Sequence of chain 2.A:
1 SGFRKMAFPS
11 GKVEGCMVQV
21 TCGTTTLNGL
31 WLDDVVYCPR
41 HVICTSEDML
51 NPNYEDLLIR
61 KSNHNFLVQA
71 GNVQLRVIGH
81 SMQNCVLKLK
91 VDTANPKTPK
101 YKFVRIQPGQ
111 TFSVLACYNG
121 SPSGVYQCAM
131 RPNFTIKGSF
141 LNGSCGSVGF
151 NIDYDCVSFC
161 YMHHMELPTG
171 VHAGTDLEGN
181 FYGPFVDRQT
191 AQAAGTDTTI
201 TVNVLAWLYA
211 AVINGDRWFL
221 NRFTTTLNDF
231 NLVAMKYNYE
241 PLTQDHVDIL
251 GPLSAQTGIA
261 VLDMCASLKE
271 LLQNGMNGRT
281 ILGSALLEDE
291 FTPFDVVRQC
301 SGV

Sequence of chain 1.A:
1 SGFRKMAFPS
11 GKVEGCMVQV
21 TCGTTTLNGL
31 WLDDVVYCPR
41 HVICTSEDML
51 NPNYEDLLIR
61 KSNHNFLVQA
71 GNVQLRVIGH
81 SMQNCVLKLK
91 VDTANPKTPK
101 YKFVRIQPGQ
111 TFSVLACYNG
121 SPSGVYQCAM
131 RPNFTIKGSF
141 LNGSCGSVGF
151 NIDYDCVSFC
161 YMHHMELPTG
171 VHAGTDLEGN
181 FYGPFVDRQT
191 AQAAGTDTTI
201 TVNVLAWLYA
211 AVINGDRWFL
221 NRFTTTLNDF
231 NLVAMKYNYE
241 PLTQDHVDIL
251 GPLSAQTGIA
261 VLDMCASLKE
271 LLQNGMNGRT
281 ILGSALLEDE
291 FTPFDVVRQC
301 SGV

This small molecule binds to this protein.
Small molecule (SMILES): CC(C)C[C@@H](C(=O)N[C@@H](C[C@@H]1CCNC1=O)[C@@H](O)C(=O)NC1CC1)N1C[C@@H](NC(=O)OCc2ccccc2)CC1=O

Binding-site contacts:
Ligand atom C18 contacts residue HIS164 of chain 2.A at 3.8 Å.
Ligand atom C9 contacts residue THR190 of chain 2.A at 3.7 Å.
Ligand atom O6 contacts residue HIS163 of chain 2.A at 2.7 Å (h-bond).
Ligand atom N2 contacts residue GLN189 of chain 2.A at 3.7 Å.
Ligand atom O5 contacts residue GLY143 of chain 2.A at 2.9 Å (h-bond).
Ligand atom C23 contacts residue GLY143 of chain 2.A at 3.4 Å.
Ligand atom O2 contacts residue GLN189 of chain 2.A at 3.4 Å.
Ligand atom O6 contacts residue PHE140 of chain 2.A at 3.6 Å.
Ligand atom C29 contacts residue HIS41 of chain 2.A at 3.8 Å.
Ligand atom C27 contacts residue GLU166 of chain 2.A at 3.6 Å.
Ligand atom C4 contacts residue HIS164 of chain 2.A at 3.8 Å.
Ligand atom C6 contacts residue GLU166 of chain 2.A at 3.3 Å.
Ligand atom C18 contacts residue CYS145 of chain 2.A at 2.8 Å (hydrophobic).
Ligand atom C21 contacts residue GLY143 of chain 2.A at 3.5 Å.
Ligand atom O1 contacts residue THR190 of chain 2.A at 3.3 Å.
Ligand atom O5 contacts residue CYS145 of chain 2.A at 3.0 Å (h-bond).
Ligand atom N3 contacts residue HIS164 of chain 2.A at 2.9 Å (h-bond).
Ligand atom O3 contacts residue MET165 of chain 2.A at 3.1 Å.
Ligand atom C22 contacts residue THR26 of chain 2.A at 3.5 Å.
Ligand atom N3 contacts residue CYS145 of chain 2.A at 3.2 Å (h-bond).
Ligand atom O1 contacts residue GLN189 of chain 2.A at 3.7 Å.
Ligand atom C24 contacts residue CYS145 of chain 2.A at 3.1 Å (hydrophobic).
Ligand atom C9 contacts residue ALA191 of chain 2.A at 3.4 Å (hydrophobic).
Ligand atom O5 contacts residue SER144 of chain 2.A at 3.3 Å (h-bond).
Ligand atom C19 contacts residue HIS164 of chain 2.A at 3.7 Å.
Ligand atom O4 contacts residue HIS41 of chain 2.A at 2.6 Å (h-bond).
Ligand atom C8 contacts residue GLN189 of chain 2.A at 3.4 Å.
Ligand atom O1 contacts residue ALA191 of chain 2.A at 3.6 Å (h-bond).
Ligand atom C20 contacts residue CYS145 of chain 2.A at 2.6 Å (hydrophobic).
Ligand atom N5 contacts residue PHE140 of chain 2.A at 3.1 Å (h-bond).
Ligand atom C26 contacts residue ASN142 of chain 2.A at 3.3 Å.
Ligand atom N5 contacts residue GLU166 of chain 2.A at 3.4 Å (salt-bridge).
Ligand atom N4 contacts residue CYS145 of chain 2.A at 3.8 Å.
Ligand atom C5 contacts residue GLU166 of chain 2.A at 3.6 Å.
Ligand atom C5 contacts residue MET165 of chain 2.A at 3.8 Å (hydrophobic).
Ligand atom O4 contacts residue CYS145 of chain 2.A at 2.6 Å (h-bond).
Ligand atom C19 contacts residue HIS41 of chain 2.A at 3.6 Å.
Ligand atom C19 contacts residue CYS145 of chain 2.A at 1.7 Å (hydrophobic).
Ligand atom C27 contacts residue ASN142 of chain 2.A at 3.7 Å.
Ligand atom O3 contacts residue GLU166 of chain 2.A at 2.8 Å (salt-bridge).